Sequence of chain 1.R:
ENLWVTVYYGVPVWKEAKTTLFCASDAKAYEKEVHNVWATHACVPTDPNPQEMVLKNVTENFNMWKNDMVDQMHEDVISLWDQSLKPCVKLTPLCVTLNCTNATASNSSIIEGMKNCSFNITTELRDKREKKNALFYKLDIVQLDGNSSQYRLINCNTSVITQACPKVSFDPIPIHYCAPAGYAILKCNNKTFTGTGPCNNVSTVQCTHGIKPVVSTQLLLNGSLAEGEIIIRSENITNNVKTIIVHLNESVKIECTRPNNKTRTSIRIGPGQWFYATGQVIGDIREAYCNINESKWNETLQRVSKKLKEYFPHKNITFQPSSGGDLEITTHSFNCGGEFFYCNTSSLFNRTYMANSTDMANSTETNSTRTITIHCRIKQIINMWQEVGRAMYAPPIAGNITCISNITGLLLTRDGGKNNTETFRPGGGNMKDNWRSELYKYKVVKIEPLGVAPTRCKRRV

The small molecule below binds the protein below.
Small molecule (SMILES): CC(=O)N[C@H]1[C@H](O[C@H]2[C@H](O)[C@@H](NC(C)=O)CO[C@@H]2CO)O[C@H](CO)[C@@H](O[C@@H]2O[C@H](CO)[C@@H](O)[C@H](O)[C@@H]2O)[C@@H]1O

Binding-site contacts:
Ligand atom N2 contacts residue THR369 of chain 1.R at 3.9 Å.
Ligand atom C6 contacts residue LYS296 of chain 1.R at 4.4 Å.
Ligand atom O7 contacts residue ASN293 of chain 1.R at 2.8 Å (h-bond).
Ligand atom C8 contacts residue THR369 of chain 1.R at 4.3 Å.
Ligand atom C1 contacts residue LYS296 of chain 1.R at 4.3 Å.
Ligand atom C2 contacts residue THR369 of chain 1.R at 4.2 Å.
Ligand atom C7 contacts residue ASN293 of chain 1.R at 3.2 Å.
Ligand atom O6 contacts residue SER295 of chain 1.R at 3.1 Å.
Ligand atom C1 contacts residue SER295 of chain 1.R at 4.5 Å.
Ligand atom C4 contacts residue ASN293 of chain 1.R at 4.2 Å.
Ligand atom C1 contacts residue ASN293 of chain 1.R at 1.4 Å.
Ligand atom C8 contacts residue THR371 of chain 1.R at 3.9 Å.
Ligand atom O5 contacts residue ASN293 of chain 1.R at 2.3 Å (h-bond).
Ligand atom C5 contacts residue ASN293 of chain 1.R at 3.7 Å.
Ligand atom O5 contacts residue SER295 of chain 1.R at 4.0 Å.
Ligand atom O5 contacts residue LYS296 of chain 1.R at 3.7 Å.
Ligand atom C3 contacts residue THR369 of chain 1.R at 4.5 Å.
Ligand atom C6 contacts residue SER295 of chain 1.R at 4.1 Å.
Ligand atom C5 contacts residue SER295 of chain 1.R at 4.0 Å.
Ligand atom C3 contacts residue ASN293 of chain 1.R at 3.8 Å.
Ligand atom O6 contacts residue LYS296 of chain 1.R at 3.1 Å (salt-bridge).
Ligand atom N2 contacts residue ASN293 of chain 1.R at 3.0 Å (h-bond).
Ligand atom C1 contacts residue THR369 of chain 1.R at 3.7 Å.
Ligand atom C2 contacts residue ASN293 of chain 1.R at 2.5 Å.